Sequence of chain 15.B:
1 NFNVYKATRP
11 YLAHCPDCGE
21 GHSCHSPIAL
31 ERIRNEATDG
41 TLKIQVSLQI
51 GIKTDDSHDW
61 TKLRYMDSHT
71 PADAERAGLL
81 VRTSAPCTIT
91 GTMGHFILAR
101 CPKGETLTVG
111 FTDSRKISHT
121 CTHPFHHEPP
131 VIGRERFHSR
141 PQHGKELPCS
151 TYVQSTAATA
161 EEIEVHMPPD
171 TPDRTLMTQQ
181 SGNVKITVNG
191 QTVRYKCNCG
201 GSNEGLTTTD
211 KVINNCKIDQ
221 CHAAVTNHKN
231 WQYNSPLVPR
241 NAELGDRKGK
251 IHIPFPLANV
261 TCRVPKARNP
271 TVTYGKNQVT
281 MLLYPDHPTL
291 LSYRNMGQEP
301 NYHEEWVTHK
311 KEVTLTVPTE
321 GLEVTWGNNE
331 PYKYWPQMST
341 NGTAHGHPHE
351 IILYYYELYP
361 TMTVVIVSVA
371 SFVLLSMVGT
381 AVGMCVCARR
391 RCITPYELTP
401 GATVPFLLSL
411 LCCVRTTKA

This protein binds this small molecule.
Small molecule (SMILES): CC(=O)N[C@@H]1[C@@H](O)[C@H](O)[C@@H](CO)O[C@H]1O

Binding-site contacts:
Ligand atom C3 contacts residue ASN259 of chain 15.B at 3.8 Å.
Ligand atom O5 contacts residue THR116 of chain 15.A at 2.6 Å (h-bond).
Ligand atom C5 contacts residue THR116 of chain 15.A at 3.5 Å.
Ligand atom C6 contacts residue PHE118 of chain 15.A at 4.4 Å (hydrophobic).
Ligand atom C6 contacts residue THR116 of chain 15.A at 3.5 Å.
Ligand atom O7 contacts residue ASN259 of chain 15.B at 3.0 Å (h-bond).
Ligand atom N2 contacts residue ASN259 of chain 15.B at 2.9 Å (h-bond).
Ligand atom C8 contacts residue ASN259 of chain 15.B at 4.1 Å.
Ligand atom C5 contacts residue ASN259 of chain 15.B at 3.7 Å.
Ligand atom C2 contacts residue ASN259 of chain 15.B at 2.4 Å.
Ligand atom C4 contacts residue ASN259 of chain 15.B at 4.2 Å.
Ligand atom C6 contacts residue LYS115 of chain 15.A at 3.9 Å.
Ligand atom C1 contacts residue THR116 of chain 15.A at 3.3 Å.
Ligand atom O5 contacts residue ASN259 of chain 15.B at 2.4 Å (h-bond).
Ligand atom C1 contacts residue ASN259 of chain 15.B at 1.4 Å.
Ligand atom C7 contacts residue ASN259 of chain 15.B at 3.1 Å.
Ligand atom O6 contacts residue PHE118 of chain 15.A at 3.9 Å.
Ligand atom O6 contacts residue LYS115 of chain 15.A at 4.4 Å.

Sequence of chain 15.A:
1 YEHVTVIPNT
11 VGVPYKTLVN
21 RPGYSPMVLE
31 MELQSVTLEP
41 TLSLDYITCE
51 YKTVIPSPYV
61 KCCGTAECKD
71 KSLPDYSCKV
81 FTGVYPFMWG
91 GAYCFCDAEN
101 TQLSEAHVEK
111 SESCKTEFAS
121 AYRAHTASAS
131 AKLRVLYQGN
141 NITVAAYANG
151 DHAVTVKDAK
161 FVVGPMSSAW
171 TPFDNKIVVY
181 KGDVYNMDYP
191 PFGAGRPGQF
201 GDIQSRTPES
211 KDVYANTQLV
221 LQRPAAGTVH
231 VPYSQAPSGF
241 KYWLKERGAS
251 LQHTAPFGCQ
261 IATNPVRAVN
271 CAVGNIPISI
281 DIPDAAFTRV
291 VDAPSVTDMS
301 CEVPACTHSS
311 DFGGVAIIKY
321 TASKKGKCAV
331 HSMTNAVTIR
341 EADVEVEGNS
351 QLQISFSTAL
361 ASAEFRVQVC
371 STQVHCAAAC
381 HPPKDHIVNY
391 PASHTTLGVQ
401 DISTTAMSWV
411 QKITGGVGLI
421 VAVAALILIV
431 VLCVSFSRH